Sequence of chain 1.B:
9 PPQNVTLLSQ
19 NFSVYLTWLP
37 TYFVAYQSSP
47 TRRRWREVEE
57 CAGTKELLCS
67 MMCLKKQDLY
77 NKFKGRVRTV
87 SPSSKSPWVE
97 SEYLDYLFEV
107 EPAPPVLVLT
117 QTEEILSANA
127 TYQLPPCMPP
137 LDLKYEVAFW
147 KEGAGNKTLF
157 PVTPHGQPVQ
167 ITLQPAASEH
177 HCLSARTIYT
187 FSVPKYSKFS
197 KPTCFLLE

Binding-site contacts:
Ligand atom O6 contacts residue GLY162 of chain 1.B at 4.3 Å.
Ligand atom C5 contacts residue ASN125 of chain 1.B at 3.7 Å.
Ligand atom O4 contacts residue GLY162 of chain 1.B at 4.1 Å.
Ligand atom C7 contacts residue PRO164 of chain 1.B at 4.1 Å (hydrophobic).
Ligand atom C8 contacts residue ASN125 of chain 1.B at 4.5 Å.
Ligand atom C5 contacts residue HIS161 of chain 1.B at 4.3 Å.
Ligand atom O5 contacts residue ALA126 of chain 1.B at 3.2 Å (h-bond).
Ligand atom O7 contacts residue ASN125 of chain 1.B at 3.4 Å (h-bond).
Ligand atom O7 contacts residue PRO164 of chain 1.B at 3.6 Å.
Ligand atom C1 contacts residue ALA126 of chain 1.B at 4.0 Å (hydrophobic).
Ligand atom C6 contacts residue HIS161 of chain 1.B at 3.2 Å.
Ligand atom O6 contacts residue HIS161 of chain 1.B at 2.4 Å (h-bond).
Ligand atom C5 contacts residue GLY162 of chain 1.B at 3.8 Å.
Ligand atom C3 contacts residue GLY162 of chain 1.B at 4.1 Å.
Ligand atom C1 contacts residue ASN125 of chain 1.B at 1.4 Å.
Ligand atom C7 contacts residue ASN125 of chain 1.B at 3.4 Å.
Ligand atom C6 contacts residue ALA126 of chain 1.B at 3.7 Å (hydrophobic).
Ligand atom C4 contacts residue ASN125 of chain 1.B at 4.3 Å.
Ligand atom O5 contacts residue THR127 of chain 1.B at 4.0 Å.
Ligand atom O7 contacts residue GLY162 of chain 1.B at 2.7 Å (h-bond).
Ligand atom O5 contacts residue ASN125 of chain 1.B at 2.4 Å (h-bond).
Ligand atom N2 contacts residue ASN125 of chain 1.B at 2.9 Å (h-bond).
Ligand atom C7 contacts residue GLY162 of chain 1.B at 3.9 Å.
Ligand atom C2 contacts residue ASN125 of chain 1.B at 2.5 Å.
Ligand atom C6 contacts residue THR127 of chain 1.B at 4.5 Å.
Ligand atom O6 contacts residue ALA126 of chain 1.B at 4.4 Å.
Ligand atom C5 contacts residue ALA126 of chain 1.B at 3.8 Å (hydrophobic).
Ligand atom C8 contacts residue PRO164 of chain 1.B at 3.8 Å (hydrophobic).
Ligand atom O7 contacts residue GLN163 of chain 1.B at 3.9 Å.
Ligand atom C4 contacts residue GLY162 of chain 1.B at 4.4 Å.
Ligand atom C3 contacts residue ASN125 of chain 1.B at 3.8 Å.

This small molecule binds to this protein.
Small molecule (SMILES): CC(=O)N[C@@H]1[C@@H](O)[C@H](O)[C@@H](CO)O[C@H]1O